Sequence of chain 1.B:
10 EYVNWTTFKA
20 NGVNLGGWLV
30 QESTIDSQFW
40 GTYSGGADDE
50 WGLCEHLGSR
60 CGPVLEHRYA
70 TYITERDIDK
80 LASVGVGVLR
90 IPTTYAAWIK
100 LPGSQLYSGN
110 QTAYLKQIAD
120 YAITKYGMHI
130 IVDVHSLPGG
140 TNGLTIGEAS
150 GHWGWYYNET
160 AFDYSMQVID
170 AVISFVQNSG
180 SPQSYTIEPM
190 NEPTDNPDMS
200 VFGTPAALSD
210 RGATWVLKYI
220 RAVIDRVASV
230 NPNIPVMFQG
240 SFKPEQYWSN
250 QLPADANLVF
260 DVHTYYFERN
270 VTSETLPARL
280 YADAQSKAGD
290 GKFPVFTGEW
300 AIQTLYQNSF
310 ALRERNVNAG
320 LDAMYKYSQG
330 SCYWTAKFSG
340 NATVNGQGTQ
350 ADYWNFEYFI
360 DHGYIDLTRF

The protein below binds the small molecule below.
Small molecule (SMILES): CC(=O)N[C@@H]1[C@@H](O)[C@H](O)[C@@H](CO)O[C@H]1O

Binding-site contacts:
Ligand atom C3 contacts residue ASN340 of chain 1.B at 3.8 Å.
Ligand atom C5 contacts residue ASN340 of chain 1.B at 3.6 Å.
Ligand atom C6 contacts residue SER36 of chain 1.B at 4.1 Å.
Ligand atom O5 contacts residue SER36 of chain 1.B at 3.9 Å.
Ligand atom C5 contacts residue SER36 of chain 1.B at 4.2 Å.
Ligand atom C2 contacts residue ASN340 of chain 1.B at 2.5 Å.
Ligand atom C7 contacts residue ASN340 of chain 1.B at 3.4 Å.
Ligand atom O6 contacts residue GLN37 of chain 1.B at 4.2 Å.
Ligand atom C4 contacts residue ASN340 of chain 1.B at 4.2 Å.
Ligand atom C1 contacts residue ASN340 of chain 1.B at 1.4 Å.
Ligand atom N2 contacts residue ASN340 of chain 1.B at 3.0 Å (h-bond).
Ligand atom C6 contacts residue GLN37 of chain 1.B at 4.0 Å.
Ligand atom C1 contacts residue SER36 of chain 1.B at 4.4 Å.
Ligand atom O5 contacts residue ASN340 of chain 1.B at 2.3 Å (h-bond).
Ligand atom O7 contacts residue ASN340 of chain 1.B at 3.3 Å (h-bond).